Binding-site contacts:
Ligand atom O8 contacts residue ASN272 of chain 2.C at 3.4 Å (h-bond).
Ligand atom C11 contacts residue SER274 of chain 2.C at 4.1 Å.
Ligand atom C11 contacts residue HIS138 of chain 2.B at 3.1 Å.
Ligand atom O7 contacts residue LEU62 of chain 2.C at 4.0 Å.
Ligand atom C1 contacts residue THR276 of chain 2.C at 3.2 Å.
Ligand atom O8 contacts residue GLN278 of chain 2.C at 3.4 Å (h-bond).
Ligand atom O1A contacts residue LYS68 of chain 2.C at 2.8 Å.
Ligand atom O1B contacts residue THR276 of chain 2.C at 3.5 Å (h-bond).
Ligand atom C11 contacts residue ASN272 of chain 2.C at 3.6 Å.
Ligand atom O1B contacts residue SER274 of chain 2.C at 2.9 Å (h-bond).
Ligand atom C6 contacts residue LYS68 of chain 2.C at 4.2 Å.
Ligand atom O8 contacts residue LYS68 of chain 2.C at 3.4 Å.
Ligand atom C10 contacts residue ASN272 of chain 2.C at 3.9 Å.
Ligand atom O1A contacts residue ASN272 of chain 2.C at 3.6 Å (h-bond).
Ligand atom O10 contacts residue PHE75 of chain 2.D at 3.8 Å.
Ligand atom O1A contacts residue THR276 of chain 2.C at 2.3 Å (h-bond).
Ligand atom C10 contacts residue GLN278 of chain 2.C at 4.0 Å.
Ligand atom C1 contacts residue SER274 of chain 2.C at 4.1 Å.
Ligand atom C11 contacts residue PHE270 of chain 2.C at 3.8 Å (hydrophobic).
Ligand atom O9 contacts residue LYS68 of chain 2.C at 2.9 Å (salt-bridge).
Ligand atom C6 contacts residue ASN272 of chain 2.C at 3.7 Å.
Ligand atom C9 contacts residue LYS68 of chain 2.C at 3.8 Å.
Ligand atom O8 contacts residue THR276 of chain 2.C at 3.6 Å.
Ligand atom C9 contacts residue GLN278 of chain 2.C at 3.1 Å.
Ligand atom C8 contacts residue GLN278 of chain 2.C at 3.6 Å.
Ligand atom C9 contacts residue LEU67 of chain 2.C at 4.1 Å (hydrophobic).
Ligand atom O9 contacts residue GLN278 of chain 2.C at 3.9 Å.
Ligand atom C1 contacts residue LYS68 of chain 2.C at 3.6 Å.
Ligand atom N5 contacts residue ASN272 of chain 2.C at 3.2 Å (h-bond).
Ligand atom C7 contacts residue GLN278 of chain 2.C at 3.8 Å.
Ligand atom O1B contacts residue LYS68 of chain 2.C at 3.9 Å.
Ligand atom C10 contacts residue PHE75 of chain 2.D at 4.1 Å (hydrophobic).
Ligand atom C1 contacts residue ASN272 of chain 2.C at 4.1 Å.
Ligand atom N5 contacts residue GLN278 of chain 2.C at 3.7 Å.
Ligand atom C11 contacts residue PHE75 of chain 2.D at 3.3 Å (hydrophobic).
Ligand atom C11 contacts residue PHE65 of chain 2.C at 3.4 Å (hydrophobic).
Ligand atom C11 contacts residue THR276 of chain 2.C at 3.3 Å.
Ligand atom C11 contacts residue GLN278 of chain 2.C at 3.5 Å.
Ligand atom C5 contacts residue ASN272 of chain 2.C at 4.1 Å.
Ligand atom O9 contacts residue LEU67 of chain 2.C at 3.4 Å.

This small molecule binds to this protein.
Small molecule (SMILES): CC(=O)N[C@H]1[C@H]([C@H](O)[C@H](O)CO)O[C@@](O[C@H](CO)[C@@H](O)[C@@H]2O[C@@H](C(=O)O)C[C@H](O)[C@H]2NC(C)=O)(C(=O)O)C[C@@H]1O

Sequence of chain 2.B:
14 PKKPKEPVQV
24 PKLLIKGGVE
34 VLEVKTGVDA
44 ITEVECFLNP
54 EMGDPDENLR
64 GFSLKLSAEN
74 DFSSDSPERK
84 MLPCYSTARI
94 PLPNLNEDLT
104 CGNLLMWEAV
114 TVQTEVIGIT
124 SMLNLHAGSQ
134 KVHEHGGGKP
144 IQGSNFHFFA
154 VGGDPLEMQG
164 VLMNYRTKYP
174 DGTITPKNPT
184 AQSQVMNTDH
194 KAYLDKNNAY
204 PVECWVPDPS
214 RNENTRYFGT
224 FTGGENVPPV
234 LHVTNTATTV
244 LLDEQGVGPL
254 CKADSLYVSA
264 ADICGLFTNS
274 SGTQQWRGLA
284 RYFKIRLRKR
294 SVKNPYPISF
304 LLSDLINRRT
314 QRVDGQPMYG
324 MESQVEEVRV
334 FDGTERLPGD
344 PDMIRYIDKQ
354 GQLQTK

Sequence of chain 2.D:
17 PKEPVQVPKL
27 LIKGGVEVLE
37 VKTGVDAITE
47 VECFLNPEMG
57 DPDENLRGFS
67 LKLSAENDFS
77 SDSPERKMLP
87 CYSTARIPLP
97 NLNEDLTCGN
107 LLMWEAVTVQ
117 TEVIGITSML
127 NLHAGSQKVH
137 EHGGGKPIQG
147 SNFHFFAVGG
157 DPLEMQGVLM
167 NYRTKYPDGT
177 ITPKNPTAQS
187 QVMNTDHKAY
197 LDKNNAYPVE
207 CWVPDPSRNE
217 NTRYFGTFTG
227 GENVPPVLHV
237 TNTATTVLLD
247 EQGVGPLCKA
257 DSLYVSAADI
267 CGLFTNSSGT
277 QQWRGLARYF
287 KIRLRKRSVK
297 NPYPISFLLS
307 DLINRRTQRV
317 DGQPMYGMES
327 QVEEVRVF

Sequence of chain 2.C:
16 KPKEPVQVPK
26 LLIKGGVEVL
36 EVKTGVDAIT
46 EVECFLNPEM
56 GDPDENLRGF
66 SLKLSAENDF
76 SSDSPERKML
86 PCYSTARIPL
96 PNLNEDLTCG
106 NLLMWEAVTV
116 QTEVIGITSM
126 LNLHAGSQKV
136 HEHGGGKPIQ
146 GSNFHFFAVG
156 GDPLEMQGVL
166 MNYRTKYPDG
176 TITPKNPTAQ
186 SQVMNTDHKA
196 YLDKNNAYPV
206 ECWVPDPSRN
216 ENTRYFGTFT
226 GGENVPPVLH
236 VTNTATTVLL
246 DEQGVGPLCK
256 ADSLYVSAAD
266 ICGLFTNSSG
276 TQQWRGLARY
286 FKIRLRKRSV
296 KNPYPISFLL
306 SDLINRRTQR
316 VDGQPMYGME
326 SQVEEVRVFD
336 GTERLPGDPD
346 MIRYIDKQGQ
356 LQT